This small molecule binds to this protein.
Small molecule (SMILES): CC(=O)N[C@@H]1[C@@H](O)[C@H](O)[C@@H](CO)O[C@H]1O

Sequence of chain 1.E:
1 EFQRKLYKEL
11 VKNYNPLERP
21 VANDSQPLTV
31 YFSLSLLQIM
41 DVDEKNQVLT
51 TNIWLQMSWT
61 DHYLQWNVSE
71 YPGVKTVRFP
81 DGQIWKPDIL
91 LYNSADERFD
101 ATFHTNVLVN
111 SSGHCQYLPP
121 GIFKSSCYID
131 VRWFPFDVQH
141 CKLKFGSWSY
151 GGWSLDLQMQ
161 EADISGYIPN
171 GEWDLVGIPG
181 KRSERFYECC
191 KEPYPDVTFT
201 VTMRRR

Binding-site contacts:
Ligand atom C1 contacts residue SER69 of chain 1.E at 3.5 Å.
Ligand atom O5 contacts residue ASN67 of chain 1.E at 2.4 Å (h-bond).
Ligand atom C7 contacts residue SER69 of chain 1.E at 4.1 Å.
Ligand atom C2 contacts residue ASN67 of chain 1.E at 2.4 Å.
Ligand atom N2 contacts residue ASN67 of chain 1.E at 2.8 Å (h-bond).
Ligand atom C8 contacts residue SER69 of chain 1.E at 4.1 Å.
Ligand atom C8 contacts residue ASN67 of chain 1.E at 4.4 Å.
Ligand atom C1 contacts residue ASN67 of chain 1.E at 1.4 Å.
Ligand atom C3 contacts residue ASN67 of chain 1.E at 3.8 Å.
Ligand atom O7 contacts residue ASN67 of chain 1.E at 3.3 Å (h-bond).
Ligand atom C7 contacts residue ASN67 of chain 1.E at 3.2 Å.
Ligand atom C4 contacts residue ASN67 of chain 1.E at 4.2 Å.
Ligand atom N2 contacts residue SER69 of chain 1.E at 3.3 Å (h-bond).
Ligand atom C2 contacts residue SER69 of chain 1.E at 3.9 Å.
Ligand atom C3 contacts residue SER69 of chain 1.E at 4.3 Å.
Ligand atom C5 contacts residue ASN67 of chain 1.E at 3.7 Å.